Sequence of chain 1.A:
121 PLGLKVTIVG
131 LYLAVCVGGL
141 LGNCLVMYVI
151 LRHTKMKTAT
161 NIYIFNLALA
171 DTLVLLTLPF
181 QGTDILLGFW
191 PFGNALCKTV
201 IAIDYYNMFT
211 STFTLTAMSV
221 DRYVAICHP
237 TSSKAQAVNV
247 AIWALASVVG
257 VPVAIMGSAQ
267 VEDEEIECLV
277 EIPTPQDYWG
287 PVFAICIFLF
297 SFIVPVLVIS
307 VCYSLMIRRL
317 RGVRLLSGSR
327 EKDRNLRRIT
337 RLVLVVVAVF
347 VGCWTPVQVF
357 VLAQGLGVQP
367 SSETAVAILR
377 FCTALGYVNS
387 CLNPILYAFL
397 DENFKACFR

Binding-site contacts:
Ligand atom C5 contacts residue MET208 of chain 1.A at 3.7 Å (hydrophobic).
Ligand atom N1 contacts residue ASP204 of chain 1.A at 2.7 Å (salt-bridge).
Ligand atom C3 contacts residue MET208 of chain 1.A at 3.2 Å (hydrophobic).
Ligand atom C3 contacts residue TYR205 of chain 1.A at 3.5 Å (hydrophobic).
Ligand atom C11 contacts residue ASP204 of chain 1.A at 3.6 Å.
Ligand atom C24 contacts residue ASP204 of chain 1.A at 3.4 Å.
Ligand atom C23 contacts residue ASP204 of chain 1.A at 3.4 Å.
Ligand atom C7 contacts residue VAL357 of chain 1.A at 3.9 Å (hydrophobic).
Ligand atom C5 contacts residue ILE293 of chain 1.A at 3.7 Å (hydrophobic).
Ligand atom C13 contacts residue ASP204 of chain 1.A at 3.6 Å.
Ligand atom C3 contacts residue PHE209 of chain 1.A at 3.7 Å (hydrophobic).
Ligand atom C26 contacts residue LEU275 of chain 1.A at 3.6 Å (hydrophobic).
Ligand atom O1 contacts residue VAL357 of chain 1.A at 3.6 Å.
Ligand atom C4 contacts residue ILE293 of chain 1.A at 3.4 Å (hydrophobic).
Ligand atom C2 contacts residue TYR205 of chain 1.A at 3.5 Å (hydrophobic).
Ligand atom C13 contacts residue THR379 of chain 1.A at 3.8 Å.
Ligand atom C9 contacts residue ASP204 of chain 1.A at 3.1 Å.
Ligand atom C11 contacts residue TRP350 of chain 1.A at 3.8 Å (hydrophobic).
Ligand atom C5 contacts residue SER297 of chain 1.A at 3.5 Å.
Ligand atom C27 contacts residue CYS274 of chain 1.A at 3.7 Å (hydrophobic).
Ligand atom C2 contacts residue MET208 of chain 1.A at 3.5 Å (hydrophobic).
Ligand atom C24 contacts residue TYR205 of chain 1.A at 3.9 Å (hydrophobic).
Ligand atom C10 contacts residue ASP204 of chain 1.A at 3.2 Å.
Ligand atom C12 contacts residue TRP350 of chain 1.A at 3.6 Å (hydrophobic).
Ligand atom C14 contacts residue ASP204 of chain 1.A at 3.5 Å.
Ligand atom C15 contacts residue THR379 of chain 1.A at 3.8 Å.
Ligand atom C20 contacts residue GLN181 of chain 1.A at 3.9 Å.
Ligand atom C4 contacts residue MET208 of chain 1.A at 3.4 Å (hydrophobic).
Ligand atom C26 contacts residue ILE201 of chain 1.A at 3.8 Å (hydrophobic).
Ligand atom C15 contacts residue GLN181 of chain 1.A at 3.6 Å.
Ligand atom C13 contacts residue TYR383 of chain 1.A at 3.5 Å (hydrophobic).
Ligand atom C12 contacts residue ASP204 of chain 1.A at 3.6 Å.
Ligand atom C15 contacts residue TYR383 of chain 1.A at 3.8 Å (hydrophobic).
Ligand atom C14 contacts residue TYR383 of chain 1.A at 3.4 Å (hydrophobic).
Ligand atom C11 contacts residue MET208 of chain 1.A at 3.5 Å (hydrophobic).
Ligand atom C4 contacts residue SER297 of chain 1.A at 3.1 Å.
Ligand atom C27 contacts residue ILE201 of chain 1.A at 3.8 Å (hydrophobic).
Ligand atom N2 contacts residue GLN181 of chain 1.A at 3.1 Å (h-bond).
Ligand atom C5 contacts residue GLN354 of chain 1.A at 3.3 Å.
Ligand atom C8 contacts residue ASP204 of chain 1.A at 3.9 Å.

The protein below binds the small molecule below.
Small molecule (SMILES): O=C(NCCCN1CCC2(CC1)OCc1ccccc12)[C@H]1CCCN1Cc1ccccc1